The protein below binds the small molecule below.
Small molecule (SMILES): CC(=O)N[C@@H]1[C@@H](O)[C@H](O)[C@@H](CO)O[C@H]1O

Binding-site contacts:
Ligand atom O7 contacts residue ASN319 of chain 2.B at 3.5 Å (h-bond).
Ligand atom C5 contacts residue SER321 of chain 2.B at 4.1 Å.
Ligand atom C4 contacts residue ASN319 of chain 2.B at 4.1 Å.
Ligand atom C2 contacts residue ASN319 of chain 2.B at 3.0 Å.
Ligand atom C3 contacts residue ASN319 of chain 2.B at 4.1 Å.
Ligand atom C1 contacts residue ASN319 of chain 2.B at 1.6 Å.
Ligand atom O6 contacts residue SER321 of chain 2.B at 4.2 Å.
Ligand atom C5 contacts residue ASN319 of chain 2.B at 3.4 Å.
Ligand atom N2 contacts residue ASN319 of chain 2.B at 3.6 Å.
Ligand atom C6 contacts residue ASN319 of chain 2.B at 3.6 Å.
Ligand atom O5 contacts residue ASN319 of chain 2.B at 2.4 Å (h-bond).
Ligand atom O5 contacts residue SER321 of chain 2.B at 4.1 Å.
Ligand atom C6 contacts residue SER321 of chain 2.B at 3.4 Å.
Ligand atom C8 contacts residue ASN319 of chain 2.B at 4.2 Å.
Ligand atom C7 contacts residue ASN319 of chain 2.B at 3.5 Å.

Sequence of chain 2.B:
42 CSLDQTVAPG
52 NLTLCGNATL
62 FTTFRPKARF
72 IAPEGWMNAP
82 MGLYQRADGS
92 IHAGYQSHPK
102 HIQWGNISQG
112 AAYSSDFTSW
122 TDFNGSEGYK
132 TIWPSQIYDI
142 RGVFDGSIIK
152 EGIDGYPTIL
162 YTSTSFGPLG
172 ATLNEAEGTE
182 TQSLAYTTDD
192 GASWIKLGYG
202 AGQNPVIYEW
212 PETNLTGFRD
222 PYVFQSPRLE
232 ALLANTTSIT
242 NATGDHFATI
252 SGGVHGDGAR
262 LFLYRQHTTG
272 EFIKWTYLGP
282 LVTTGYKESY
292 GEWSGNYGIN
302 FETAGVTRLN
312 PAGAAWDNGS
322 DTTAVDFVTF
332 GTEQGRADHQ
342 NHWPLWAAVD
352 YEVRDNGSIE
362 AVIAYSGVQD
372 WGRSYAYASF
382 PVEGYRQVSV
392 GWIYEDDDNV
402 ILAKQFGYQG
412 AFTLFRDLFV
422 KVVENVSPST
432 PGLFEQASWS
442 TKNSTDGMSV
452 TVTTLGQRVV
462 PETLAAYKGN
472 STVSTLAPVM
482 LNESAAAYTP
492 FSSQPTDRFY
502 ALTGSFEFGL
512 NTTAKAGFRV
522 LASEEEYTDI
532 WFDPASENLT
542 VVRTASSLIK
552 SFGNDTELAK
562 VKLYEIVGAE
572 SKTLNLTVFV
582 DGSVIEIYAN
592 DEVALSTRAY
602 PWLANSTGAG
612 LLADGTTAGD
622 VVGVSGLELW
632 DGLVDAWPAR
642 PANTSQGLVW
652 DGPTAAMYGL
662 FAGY